Binding-site contacts:
Ligand atom N2 contacts residue ASN241 of chain 1.A at 2.9 Å (h-bond).
Ligand atom C4 contacts residue ARG239 of chain 1.A at 4.5 Å.
Ligand atom O4 contacts residue LYS238 of chain 1.A at 3.6 Å.
Ligand atom C4 contacts residue GLY237 of chain 1.A at 3.8 Å.
Ligand atom C4 contacts residue ASN241 of chain 1.A at 3.9 Å.
Ligand atom C2 contacts residue GLY237 of chain 1.A at 4.1 Å.
Ligand atom C4 contacts residue LYS238 of chain 1.A at 4.5 Å.
Ligand atom O3 contacts residue LYS238 of chain 1.A at 4.1 Å.
Ligand atom O6 contacts residue ASN241 of chain 1.A at 4.2 Å.
Ligand atom C3 contacts residue ASN241 of chain 1.A at 3.6 Å.
Ligand atom C5 contacts residue ASN241 of chain 1.A at 3.5 Å.
Ligand atom O3 contacts residue GLY237 of chain 1.A at 2.6 Å (h-bond).
Ligand atom O5 contacts residue ASN241 of chain 1.A at 2.2 Å (h-bond).
Ligand atom C6 contacts residue LEU246 of chain 1.A at 4.4 Å (hydrophobic).
Ligand atom C1 contacts residue ASN241 of chain 1.A at 1.4 Å.
Ligand atom O5 contacts residue ARG239 of chain 1.A at 4.3 Å.
Ligand atom O4 contacts residue GLY237 of chain 1.A at 4.1 Å.
Ligand atom C2 contacts residue ASN241 of chain 1.A at 2.2 Å.
Ligand atom C3 contacts residue GLY237 of chain 1.A at 3.6 Å.
Ligand atom O7 contacts residue GLY237 of chain 1.A at 4.1 Å.
Ligand atom C6 contacts residue ASN241 of chain 1.A at 4.3 Å.
Ligand atom C7 contacts residue ASN241 of chain 1.A at 3.5 Å.
Ligand atom O7 contacts residue ASN241 of chain 1.A at 3.6 Å.

This protein binds this small molecule.
Small molecule (SMILES): CC(=O)N[C@@H]1[C@@H](O)[C@H](O)[C@@H](CO)O[C@H]1O

Sequence of chain 1.A:
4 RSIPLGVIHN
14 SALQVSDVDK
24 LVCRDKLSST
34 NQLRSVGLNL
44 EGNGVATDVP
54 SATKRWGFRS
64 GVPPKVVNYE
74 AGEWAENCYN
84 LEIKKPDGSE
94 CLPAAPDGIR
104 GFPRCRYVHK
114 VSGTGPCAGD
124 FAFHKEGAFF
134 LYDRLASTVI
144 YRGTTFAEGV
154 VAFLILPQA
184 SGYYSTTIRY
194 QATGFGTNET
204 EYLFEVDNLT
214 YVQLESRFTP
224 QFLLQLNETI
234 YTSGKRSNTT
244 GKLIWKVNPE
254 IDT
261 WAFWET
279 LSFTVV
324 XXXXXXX